The small molecule below binds the protein below.
Small molecule (SMILES): OC[C@H]1O[C@H](O)[C@H](O)[C@@H](O)[C@@H]1O

Binding-site contacts:
Ligand atom O1 contacts residue LEU136 of chain 2.A at 3.3 Å (h-bond).
Ligand atom O6 contacts residue LEU139 of chain 2.A at 4.1 Å.
Ligand atom O1 contacts residue GLY135 of chain 2.A at 3.7 Å.
Ligand atom O4 contacts residue THR676 of chain 2.A at 4.2 Å.
Ligand atom C4 contacts residue SER674 of chain 2.A at 4.2 Å.
Ligand atom C6 contacts residue HIS377 of chain 2.A at 3.5 Å.
Ligand atom C5 contacts residue HIS377 of chain 2.A at 4.1 Å.
Ligand atom O1 contacts residue ASN284 of chain 2.A at 4.0 Å.
Ligand atom C5 contacts residue GLY135 of chain 2.A at 3.6 Å.
Ligand atom C4 contacts residue GLY675 of chain 2.A at 3.7 Å.
Ligand atom C1 contacts residue HIS377 of chain 2.A at 4.1 Å.
Ligand atom O3 contacts residue GLY675 of chain 2.A at 3.1 Å (h-bond).
Ligand atom C2 contacts residue HIS377 of chain 2.A at 3.5 Å.
Ligand atom O6 contacts residue VAL455 of chain 2.A at 3.8 Å.
Ligand atom C6 contacts residue GLY135 of chain 2.A at 3.7 Å.
Ligand atom O2 contacts residue HIS377 of chain 2.A at 4.2 Å.
Ligand atom O3 contacts residue ALA673 of chain 2.A at 3.6 Å.
Ligand atom O2 contacts residue GLU672 of chain 2.A at 3.1 Å (salt-bridge).
Ligand atom O5 contacts residue HIS377 of chain 2.A at 3.5 Å (h-bond).
Ligand atom C5 contacts residue LEU136 of chain 2.A at 3.5 Å (hydrophobic).
Ligand atom O2 contacts residue ASN284 of chain 2.A at 3.1 Å (h-bond).
Ligand atom O4 contacts residue ASN484 of chain 2.A at 3.5 Å (h-bond).
Ligand atom O5 contacts residue LEU136 of chain 2.A at 3.4 Å (h-bond).
Ligand atom O6 contacts residue ASN484 of chain 2.A at 2.8 Å (h-bond).
Ligand atom C5 contacts residue ASN484 of chain 2.A at 4.2 Å.
Ligand atom O4 contacts residue SER674 of chain 2.A at 3.5 Å.
Ligand atom C3 contacts residue GLY675 of chain 2.A at 3.8 Å.
Ligand atom O6 contacts residue HIS377 of chain 2.A at 2.7 Å (h-bond).
Ligand atom O5 contacts residue GLY135 of chain 2.A at 4.0 Å.
Ligand atom C3 contacts residue GLU672 of chain 2.A at 3.5 Å.
Ligand atom O4 contacts residue GLY675 of chain 2.A at 2.7 Å (h-bond).
Ligand atom O3 contacts residue SER674 of chain 2.A at 3.1 Å (h-bond).
Ligand atom C1 contacts residue LEU136 of chain 2.A at 3.9 Å (hydrophobic).
Ligand atom O2 contacts residue TYR573 of chain 2.A at 3.0 Å (h-bond).
Ligand atom C6 contacts residue LEU136 of chain 2.A at 3.7 Å (hydrophobic).
Ligand atom O3 contacts residue GLU672 of chain 2.A at 2.8 Å (salt-bridge).
Ligand atom C6 contacts residue ASN484 of chain 2.A at 3.2 Å.
Ligand atom C6 contacts residue LEU139 of chain 2.A at 4.2 Å (hydrophobic).
Ligand atom C4 contacts residue ASN484 of chain 2.A at 4.0 Å.
Ligand atom C2 contacts residue GLU672 of chain 2.A at 3.9 Å.

Sequence of chain 2.A:
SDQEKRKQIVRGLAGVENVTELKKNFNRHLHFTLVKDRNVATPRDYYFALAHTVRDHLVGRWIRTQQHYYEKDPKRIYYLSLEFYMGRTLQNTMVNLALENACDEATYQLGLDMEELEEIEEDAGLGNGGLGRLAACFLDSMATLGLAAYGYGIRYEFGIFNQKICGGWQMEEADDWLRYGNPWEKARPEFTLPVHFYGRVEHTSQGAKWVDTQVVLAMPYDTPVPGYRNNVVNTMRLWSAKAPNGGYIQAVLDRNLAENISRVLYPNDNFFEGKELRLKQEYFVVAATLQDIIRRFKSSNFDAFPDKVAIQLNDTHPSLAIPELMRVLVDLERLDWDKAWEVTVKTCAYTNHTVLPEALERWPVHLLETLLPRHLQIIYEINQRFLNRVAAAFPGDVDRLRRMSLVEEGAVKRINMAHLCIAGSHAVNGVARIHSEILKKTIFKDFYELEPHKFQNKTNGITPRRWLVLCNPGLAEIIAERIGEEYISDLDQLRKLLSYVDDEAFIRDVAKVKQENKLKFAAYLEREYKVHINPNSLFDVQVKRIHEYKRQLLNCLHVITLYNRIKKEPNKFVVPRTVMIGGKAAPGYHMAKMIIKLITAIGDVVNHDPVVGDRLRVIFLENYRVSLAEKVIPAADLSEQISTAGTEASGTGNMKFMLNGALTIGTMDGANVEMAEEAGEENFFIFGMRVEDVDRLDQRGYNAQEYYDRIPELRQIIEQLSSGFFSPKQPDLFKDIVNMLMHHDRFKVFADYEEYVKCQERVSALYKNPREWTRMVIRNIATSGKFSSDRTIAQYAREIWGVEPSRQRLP